Sequence of chain 1.B:
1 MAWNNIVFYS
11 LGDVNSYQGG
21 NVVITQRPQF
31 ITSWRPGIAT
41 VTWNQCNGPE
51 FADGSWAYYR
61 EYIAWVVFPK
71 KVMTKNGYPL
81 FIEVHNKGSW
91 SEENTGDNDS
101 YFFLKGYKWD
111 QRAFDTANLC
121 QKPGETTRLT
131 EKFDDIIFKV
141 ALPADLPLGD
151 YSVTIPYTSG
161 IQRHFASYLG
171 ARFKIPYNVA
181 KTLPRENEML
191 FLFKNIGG

A small-molecule ligand and the protein it binds are described below.
Small molecule (SMILES): OC[C@H]1O[C@H](O[C@@H]2[C@H](O)[C@@H](O)CO[C@@H]2CO)[C@H](O)[C@@H](O)[C@H]1O

Binding-site contacts:
Ligand atom C3 contacts residue GLY106 of chain 1.B at 3.3 Å.
Ligand atom O3 contacts residue GLY106 of chain 1.B at 2.8 Å (h-bond).
Ligand atom O2 contacts residue 4KS1 of chain 1.H at 2.9 Å (h-bond).
Ligand atom C5 contacts residue TRP109 of chain 1.B at 3.7 Å (hydrophobic).
Ligand atom O4 contacts residue LYS174 of chain 1.B at 3.1 Å (salt-bridge).
Ligand atom O4 contacts residue GLU93 of chain 1.B at 2.6 Å (salt-bridge).
Ligand atom O6 contacts residue LYS105 of chain 1.B at 3.5 Å.
Ligand atom C4 contacts residue TRP109 of chain 1.B at 4.0 Å (hydrophobic).
Ligand atom C4 contacts residue LYS174 of chain 1.B at 3.9 Å.
Ligand atom C1 contacts residue 4KS1 of chain 1.H at 1.4 Å.
Ligand atom C4 contacts residue 4KS1 of chain 1.H at 4.0 Å.
Ligand atom O6 contacts residue GLY106 of chain 1.B at 2.8 Å (h-bond).
Ligand atom O6 contacts residue LEU104 of chain 1.B at 3.9 Å.
Ligand atom C2 contacts residue 4KS1 of chain 1.H at 2.4 Å.
Ligand atom C1 contacts residue GLY106 of chain 1.B at 4.0 Å.
Ligand atom C4 contacts residue GLY106 of chain 1.B at 3.7 Å.
Ligand atom C1 contacts residue TRP109 of chain 1.B at 4.0 Å (hydrophobic).
Ligand atom O5 contacts residue TRP109 of chain 1.B at 4.2 Å.
Ligand atom C6 contacts residue GLY106 of chain 1.B at 3.5 Å.
Ligand atom O5 contacts residue 4KS1 of chain 1.H at 2.2 Å (h-bond).
Ligand atom C6 contacts residue GLU93 of chain 1.B at 3.9 Å.
Ligand atom C3 contacts residue LYS174 of chain 1.B at 3.8 Å.
Ligand atom C6 contacts residue TRP109 of chain 1.B at 3.7 Å (hydrophobic).
Ligand atom C6 contacts residue LEU104 of chain 1.B at 3.9 Å (hydrophobic).
Ligand atom C5 contacts residue GLU93 of chain 1.B at 4.2 Å.
Ligand atom O6 contacts residue LYS108 of chain 1.B at 4.2 Å.
Ligand atom O6 contacts residue TRP109 of chain 1.B at 3.5 Å.
Ligand atom O5 contacts residue GLY106 of chain 1.B at 3.3 Å.
Ligand atom C2 contacts residue LYS174 of chain 1.B at 4.0 Å.
Ligand atom C5 contacts residue 4KS1 of chain 1.H at 3.5 Å.
Ligand atom O4 contacts residue LEU104 of chain 1.B at 3.8 Å.
Ligand atom C5 contacts residue GLY106 of chain 1.B at 4.1 Å.
Ligand atom C6 contacts residue SER91 of chain 1.B at 3.8 Å.
Ligand atom C6 contacts residue GLU61 of chain 1.B at 3.4 Å.
Ligand atom C3 contacts residue 4KS1 of chain 1.H at 3.7 Å.
Ligand atom O6 contacts residue GLU61 of chain 1.B at 2.6 Å (salt-bridge).
Ligand atom C4 contacts residue GLU93 of chain 1.B at 3.3 Å.
Ligand atom C6 contacts residue ARG172 of chain 1.B at 3.7 Å.
Ligand atom C3 contacts residue TRP109 of chain 1.B at 3.7 Å (hydrophobic).
Ligand atom O3 contacts residue LYS174 of chain 1.B at 2.9 Å (salt-bridge).